Sequence of chain 1.E:
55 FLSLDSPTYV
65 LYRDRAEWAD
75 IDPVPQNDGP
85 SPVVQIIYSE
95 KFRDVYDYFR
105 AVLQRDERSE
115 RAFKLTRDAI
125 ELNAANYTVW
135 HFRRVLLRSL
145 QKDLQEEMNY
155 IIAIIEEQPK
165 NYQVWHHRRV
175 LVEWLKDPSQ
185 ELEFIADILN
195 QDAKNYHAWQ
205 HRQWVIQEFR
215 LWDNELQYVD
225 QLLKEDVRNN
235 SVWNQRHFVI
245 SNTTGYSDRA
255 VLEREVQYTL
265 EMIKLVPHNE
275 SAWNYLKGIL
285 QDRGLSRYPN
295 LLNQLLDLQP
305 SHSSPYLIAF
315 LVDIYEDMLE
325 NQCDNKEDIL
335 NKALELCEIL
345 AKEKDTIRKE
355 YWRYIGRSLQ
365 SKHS

Sequence of chain 1.O:
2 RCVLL

A protein and the small-molecule ligand that binds it are described below.
Small molecule (SMILES): CC(C)=CCC/C(C)=C/CC/C(C)=C/CCN(C)CCO[P](=O)(O)OP(=O)(O)O

Binding-site contacts:
Ligand atom C10 contacts residue TRP275 of chain 1.F at 3.5 Å (hydrophobic).
Ligand atom O2B contacts residue HIS219 of chain 1.F at 2.6 Å (h-bond).
Ligand atom PB contacts residue ARG263 of chain 1.F at 3.8 Å.
Ligand atom C10 contacts residue HIS219 of chain 1.F at 4.0 Å.
Ligand atom O1A contacts residue ARG263 of chain 1.F at 3.0 Å (salt-bridge).
Ligand atom C9 contacts residue GLY221 of chain 1.F at 3.9 Å.
Ligand atom C1 contacts residue TYR200 of chain 1.E at 3.5 Å (hydrophobic).
Ligand atom C15 contacts residue TYR176 of chain 1.F at 3.8 Å (hydrophobic).
Ligand atom O2B contacts residue ARG263 of chain 1.F at 3.7 Å.
Ligand atom O1B contacts residue LYS266 of chain 1.F at 2.9 Å (salt-bridge).
Ligand atom C20 contacts residue THR49 of chain 1.F at 3.9 Å.
Ligand atom C9 contacts residue TRP275 of chain 1.F at 3.7 Å (hydrophobic).
Ligand atom C4 contacts residue VAL4 of chain 1.O at 3.1 Å (hydrophobic).
Ligand atom C13 contacts residue ARG173 of chain 1.F at 4.0 Å.
Ligand atom C2 contacts residue TYR166 of chain 1.E at 3.9 Å (hydrophobic).
Ligand atom C20 contacts residue THR127 of chain 1.F at 3.7 Å.
Ligand atom C6 contacts residue HIS219 of chain 1.F at 3.6 Å.
Ligand atom C1 contacts residue HIS201 of chain 1.E at 3.6 Å.
Ligand atom O1A contacts residue LYS198 of chain 1.E at 3.7 Å.
Ligand atom O1A contacts residue TYR200 of chain 1.E at 3.2 Å (h-bond).
Ligand atom O1B contacts residue ARG263 of chain 1.F at 3.1 Å (salt-bridge).
Ligand atom O2B contacts residue TYR272 of chain 1.F at 3.5 Å (h-bond).
Ligand atom C8 contacts residue GLY221 of chain 1.F at 3.8 Å.
Ligand atom C12 contacts residue TRP275 of chain 1.F at 3.7 Å (hydrophobic).
Ligand atom O2A contacts residue LYS164 of chain 1.E at 3.0 Å (salt-bridge).
Ligand atom N3 contacts residue VAL4 of chain 1.O at 4.0 Å.
Ligand atom O3B contacts residue TYR272 of chain 1.F at 3.5 Å (h-bond).
Ligand atom C18 contacts residue TYR126 of chain 1.F at 3.8 Å (hydrophobic).
Ligand atom O1 contacts residue HIS201 of chain 1.E at 3.8 Å.
Ligand atom C16 contacts residue TYR176 of chain 1.F at 4.0 Å (hydrophobic).
Ligand atom C11 contacts residue ARG173 of chain 1.F at 3.8 Å.
Ligand atom C17 contacts residue TYR126 of chain 1.F at 3.9 Å (hydrophobic).
Ligand atom C14 contacts residue ARG173 of chain 1.F at 3.6 Å.
Ligand atom C10 contacts residue GLY221 of chain 1.F at 3.7 Å.
Ligand atom C10 contacts residue TYR272 of chain 1.F at 3.6 Å (hydrophobic).
Ligand atom C19 contacts residue TYR126 of chain 1.F at 3.8 Å (hydrophobic).
Ligand atom C14 contacts residue LEU5 of chain 1.O at 3.9 Å (hydrophobic).
Ligand atom C15 contacts residue ARG173 of chain 1.F at 3.8 Å.
Ligand atom C12 contacts residue CYS225 of chain 1.F at 3.9 Å (hydrophobic).
Ligand atom N3 contacts residue TYR166 of chain 1.E at 3.9 Å.

Sequence of chain 1.F:
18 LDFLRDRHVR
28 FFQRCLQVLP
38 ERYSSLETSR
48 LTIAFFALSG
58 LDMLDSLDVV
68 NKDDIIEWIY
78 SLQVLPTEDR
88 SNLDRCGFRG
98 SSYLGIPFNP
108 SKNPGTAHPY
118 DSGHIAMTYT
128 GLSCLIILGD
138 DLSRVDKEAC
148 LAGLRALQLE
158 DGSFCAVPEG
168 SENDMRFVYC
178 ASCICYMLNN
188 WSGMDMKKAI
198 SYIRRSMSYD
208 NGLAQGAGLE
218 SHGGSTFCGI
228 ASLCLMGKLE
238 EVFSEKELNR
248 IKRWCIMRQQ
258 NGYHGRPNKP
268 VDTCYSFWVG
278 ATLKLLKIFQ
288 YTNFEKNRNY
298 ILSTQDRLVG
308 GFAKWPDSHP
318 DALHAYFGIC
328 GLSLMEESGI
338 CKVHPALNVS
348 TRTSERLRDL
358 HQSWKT